Binding-site contacts:
Ligand atom C5 contacts residue ASN13 of chain 3.A at 3.7 Å.
Ligand atom C2 contacts residue ASN13 of chain 3.A at 2.5 Å.
Ligand atom C3 contacts residue ASN13 of chain 3.A at 3.8 Å.
Ligand atom O5 contacts residue ASN13 of chain 3.A at 2.4 Å (h-bond).
Ligand atom C8 contacts residue ASN13 of chain 3.A at 4.2 Å.
Ligand atom C1 contacts residue ASN13 of chain 3.A at 1.5 Å.
Ligand atom O7 contacts residue ASN13 of chain 3.A at 4.5 Å.
Ligand atom C4 contacts residue ASN13 of chain 3.A at 4.3 Å.
Ligand atom N2 contacts residue ASN13 of chain 3.A at 2.9 Å (h-bond).
Ligand atom C7 contacts residue ASN13 of chain 3.A at 3.7 Å.

A protein and the small-molecule ligand that binds it are described below.
Small molecule (SMILES): CC(=O)N[C@@H]1[C@@H](O)[C@H](O)[C@@H](CO)O[C@H]1O

Sequence of chain 3.A:
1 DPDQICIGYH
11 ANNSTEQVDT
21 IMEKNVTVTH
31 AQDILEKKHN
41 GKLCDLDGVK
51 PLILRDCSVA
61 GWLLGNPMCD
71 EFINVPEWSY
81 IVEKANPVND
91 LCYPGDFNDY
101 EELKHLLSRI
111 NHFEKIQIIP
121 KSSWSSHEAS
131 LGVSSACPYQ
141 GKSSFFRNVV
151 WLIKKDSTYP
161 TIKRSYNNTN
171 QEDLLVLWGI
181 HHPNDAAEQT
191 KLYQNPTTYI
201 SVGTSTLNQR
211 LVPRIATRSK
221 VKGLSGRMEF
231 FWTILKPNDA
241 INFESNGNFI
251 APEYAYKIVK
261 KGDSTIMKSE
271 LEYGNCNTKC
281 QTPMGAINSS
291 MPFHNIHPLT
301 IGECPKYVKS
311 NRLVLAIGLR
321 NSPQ